Binding-site contacts:
Ligand atom C1 contacts residue THR312 of chain 1.A at 3.7 Å.
Ligand atom C1 contacts residue ASN32 of chain 1.A at 1.5 Å.
Ligand atom C2 contacts residue ASN32 of chain 1.A at 2.3 Å.
Ligand atom C4 contacts residue ASN32 of chain 1.A at 4.2 Å.
Ligand atom C5 contacts residue ASN32 of chain 1.A at 3.7 Å.
Ligand atom C5 contacts residue THR312 of chain 1.A at 4.2 Å.
Ligand atom O6 contacts residue THR312 of chain 1.A at 4.0 Å.
Ligand atom C7 contacts residue ASN32 of chain 1.A at 3.3 Å.
Ligand atom O7 contacts residue ASN32 of chain 1.A at 3.5 Å (h-bond).
Ligand atom C3 contacts residue ASN32 of chain 1.A at 3.7 Å.
Ligand atom O6 contacts residue LEU52 of chain 1.B at 3.4 Å.
Ligand atom C6 contacts residue LEU52 of chain 1.B at 3.9 Å (hydrophobic).
Ligand atom C6 contacts residue THR312 of chain 1.A at 4.1 Å.
Ligand atom N2 contacts residue ASN32 of chain 1.A at 2.8 Å (h-bond).
Ligand atom O5 contacts residue THR312 of chain 1.A at 3.1 Å (h-bond).
Ligand atom C1 contacts residue ALA33 of chain 1.A at 4.5 Å (hydrophobic).
Ligand atom C8 contacts residue ASN32 of chain 1.A at 4.4 Å.
Ligand atom O5 contacts residue ASN32 of chain 1.A at 2.4 Å (h-bond).

The small molecule below binds the protein below.
Small molecule (SMILES): CC(=O)N[C@@H]1[C@@H](O)[C@H](O)[C@@H](CO)O[C@H]1O

Sequence of chain 1.A:
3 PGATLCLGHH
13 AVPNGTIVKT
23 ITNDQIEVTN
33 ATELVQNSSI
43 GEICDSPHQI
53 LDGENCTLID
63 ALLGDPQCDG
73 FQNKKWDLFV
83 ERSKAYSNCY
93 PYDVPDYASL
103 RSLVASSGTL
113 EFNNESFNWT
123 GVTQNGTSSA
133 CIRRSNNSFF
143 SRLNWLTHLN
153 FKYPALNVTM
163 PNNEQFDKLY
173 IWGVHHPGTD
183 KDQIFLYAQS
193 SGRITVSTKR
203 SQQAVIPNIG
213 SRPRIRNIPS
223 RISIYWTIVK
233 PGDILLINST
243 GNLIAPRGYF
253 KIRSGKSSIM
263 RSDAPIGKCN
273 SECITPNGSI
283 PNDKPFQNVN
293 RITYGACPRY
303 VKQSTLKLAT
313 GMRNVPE

Sequence of chain 1.B:
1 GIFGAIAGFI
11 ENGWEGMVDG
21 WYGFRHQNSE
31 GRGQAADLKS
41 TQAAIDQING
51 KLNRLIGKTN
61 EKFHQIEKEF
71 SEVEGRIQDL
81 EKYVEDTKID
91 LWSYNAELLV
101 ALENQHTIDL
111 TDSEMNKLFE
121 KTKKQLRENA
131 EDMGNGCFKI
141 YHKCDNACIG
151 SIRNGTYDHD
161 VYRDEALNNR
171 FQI